Binding-site contacts:
Ligand atom C24 contacts residue TYR98 of chain 1.A at 3.5 Å (hydrophobic).
Ligand atom C15 contacts residue LEU51 of chain 1.A at 3.6 Å (hydrophobic).
Ligand atom C27 contacts residue ASN99 of chain 1.A at 4.0 Å.
Ligand atom N1 contacts residue ILE105 of chain 1.A at 3.9 Å.
Ligand atom C7 contacts residue ILE105 of chain 1.A at 4.1 Å (hydrophobic).
Ligand atom C23 contacts residue LEU53 of chain 1.A at 3.8 Å (hydrophobic).
Ligand atom C18 contacts residue PRO41 of chain 1.A at 3.0 Å (hydrophobic).
Ligand atom O1 contacts residue ILE105 of chain 1.A at 4.0 Å.
Ligand atom O1 contacts residue CYS95 of chain 1.A at 4.0 Å.
Ligand atom C14 contacts residue LEU51 of chain 1.A at 4.0 Å (hydrophobic).
Ligand atom O2 contacts residue GLN44 of chain 1.A at 3.5 Å (h-bond).
Ligand atom C35 contacts residue TRP40 of chain 1.A at 4.1 Å (hydrophobic).
Ligand atom C17 contacts residue PRO41 of chain 1.A at 3.9 Å (hydrophobic).
Ligand atom C1 contacts residue TRP40 of chain 1.A at 3.8 Å (hydrophobic).
Ligand atom C2 contacts residue TRP40 of chain 1.A at 3.2 Å (hydrophobic).
Ligand atom C12 contacts residue TRP40 of chain 1.A at 3.8 Å (hydrophobic).
Ligand atom C18 contacts residue VAL46 of chain 1.A at 3.9 Å (hydrophobic).
Ligand atom C19 contacts residue PRO41 of chain 1.A at 4.1 Å (hydrophobic).
Ligand atom C13 contacts residue TRP40 of chain 1.A at 3.8 Å (hydrophobic).
Ligand atom C25 contacts residue TYR98 of chain 1.A at 3.8 Å (hydrophobic).
Ligand atom C24 contacts residue ASN99 of chain 1.A at 3.7 Å.
Ligand atom N5 contacts residue LEU51 of chain 1.A at 3.9 Å.
Ligand atom C27 contacts residue ILE105 of chain 1.A at 3.9 Å (hydrophobic).
Ligand atom C28 contacts residue PHE42 of chain 1.A at 3.5 Å (hydrophobic).
Ligand atom C16 contacts residue TRP40 of chain 1.A at 3.7 Å (hydrophobic).
Ligand atom C25 contacts residue ASN99 of chain 1.A at 3.6 Å.
Ligand atom C24 contacts residue LEU53 of chain 1.A at 3.7 Å (hydrophobic).
Ligand atom N4 contacts residue PRO41 of chain 1.A at 2.9 Å (h-bond).
Ligand atom N3 contacts residue LEU51 of chain 1.A at 3.8 Å.
Ligand atom N4 contacts residue LEU51 of chain 1.A at 4.2 Å.
Ligand atom C17 contacts residue LEU51 of chain 1.A at 3.7 Å (hydrophobic).
Ligand atom C14 contacts residue TRP40 of chain 1.A at 3.8 Å (hydrophobic).
Ligand atom O1 contacts residue ASN99 of chain 1.A at 3.0 Å (h-bond).
Ligand atom C5 contacts residue GLN44 of chain 1.A at 3.6 Å.
Ligand atom C31 contacts residue TRP40 of chain 1.A at 3.8 Å (hydrophobic).
Ligand atom C15 contacts residue TRP40 of chain 1.A at 3.8 Å (hydrophobic).
Ligand atom C28 contacts residue ILE105 of chain 1.A at 3.8 Å (hydrophobic).
Ligand atom C32 contacts residue ILE105 of chain 1.A at 4.1 Å (hydrophobic).
Ligand atom C31 contacts residue ILE105 of chain 1.A at 4.0 Å (hydrophobic).
Ligand atom C11 contacts residue TRP40 of chain 1.A at 3.7 Å (hydrophobic).

Sequence of chain 1.A:
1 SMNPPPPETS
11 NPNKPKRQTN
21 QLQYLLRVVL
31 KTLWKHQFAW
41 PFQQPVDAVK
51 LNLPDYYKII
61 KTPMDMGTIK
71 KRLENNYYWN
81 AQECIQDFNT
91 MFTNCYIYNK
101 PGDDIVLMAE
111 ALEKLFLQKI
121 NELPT

A small-molecule ligand and the protein it binds are described below.
Small molecule (SMILES): COc1cc(C(=O)N2CCC(N3CCN(C)CC3)CC2)ccc1Nc1ncc2c(n1)N(C1CCC1)c1ccccc1C(=O)N2C